Sequence of chain 1.B:
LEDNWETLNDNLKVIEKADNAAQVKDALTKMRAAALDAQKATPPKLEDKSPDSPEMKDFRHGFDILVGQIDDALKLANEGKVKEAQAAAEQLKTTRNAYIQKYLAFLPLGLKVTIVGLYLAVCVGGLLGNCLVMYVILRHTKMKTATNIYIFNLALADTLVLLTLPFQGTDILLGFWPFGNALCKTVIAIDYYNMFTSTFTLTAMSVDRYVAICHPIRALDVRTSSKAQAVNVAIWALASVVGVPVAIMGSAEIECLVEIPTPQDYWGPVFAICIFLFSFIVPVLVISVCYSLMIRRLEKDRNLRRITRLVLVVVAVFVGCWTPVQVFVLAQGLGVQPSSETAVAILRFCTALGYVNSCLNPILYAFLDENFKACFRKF

Binding-site contacts:
Ligand atom CAQ contacts residue ASP204 of chain 1.B at 3.1 Å.
Ligand atom CG contacts residue GLN181 of chain 1.B at 3.5 Å.
Ligand atom CBB contacts residue ILE293 of chain 1.B at 3.8 Å (hydrophobic).
Ligand atom CBF contacts residue ILE293 of chain 1.B at 3.6 Å (hydrophobic).
Ligand atom CAB contacts residue ASP204 of chain 1.B at 3.2 Å.
Ligand atom CAR contacts residue TYR383 of chain 1.B at 3.7 Å (hydrophobic).
Ligand atom CAB contacts residue ILE201 of chain 1.B at 4.0 Å (hydrophobic).
Ligand atom CBB contacts residue GLN354 of chain 1.B at 3.7 Å.
Ligand atom CAE contacts residue CYS274 of chain 1.B at 3.5 Å (hydrophobic).
Ligand atom CAE contacts residue ILE201 of chain 1.B at 4.1 Å (hydrophobic).
Ligand atom CAA contacts residue ILE201 of chain 1.B at 3.8 Å (hydrophobic).
Ligand atom CLBC contacts residue ASP204 of chain 1.B at 3.0 Å.
Ligand atom CAR contacts residue ASP204 of chain 1.B at 3.5 Å.
Ligand atom CAW contacts residue TRP350 of chain 1.B at 3.8 Å (hydrophobic).
Ligand atom CBF contacts residue MET208 of chain 1.B at 3.7 Å (hydrophobic).
Ligand atom CAC contacts residue ASP204 of chain 1.B at 3.7 Å.
Ligand atom CAV contacts residue ASP204 of chain 1.B at 3.5 Å.
Ligand atom CLAY contacts residue VAL357 of chain 1.B at 4.0 Å.
Ligand atom CAD contacts residue ILE201 of chain 1.B at 3.8 Å (hydrophobic).
Ligand atom CAW contacts residue ASP204 of chain 1.B at 3.6 Å.
Ligand atom CD contacts residue TRP190 of chain 1.B at 3.6 Å (hydrophobic).
Ligand atom CD contacts residue CYS274 of chain 1.B at 4.0 Å (hydrophobic).
Ligand atom CAR contacts residue THR379 of chain 1.B at 3.6 Å.
Ligand atom CLBC contacts residue TYR205 of chain 1.B at 3.2 Å.
Ligand atom CB contacts residue GLN181 of chain 1.B at 3.6 Å.
Ligand atom CLAY contacts residue GLN354 of chain 1.B at 3.7 Å.
Ligand atom N contacts residue CYS274 of chain 1.B at 4.1 Å.
Ligand atom CAQ contacts residue TYR383 of chain 1.B at 3.2 Å (hydrophobic).
Ligand atom CBB contacts residue MET208 of chain 1.B at 3.9 Å (hydrophobic).
Ligand atom CBD contacts residue TYR205 of chain 1.B at 3.8 Å (hydrophobic).
Ligand atom CAV contacts residue TRP350 of chain 1.B at 3.8 Å (hydrophobic).
Ligand atom NAS contacts residue ASP204 of chain 1.B at 2.7 Å (salt-bridge).
Ligand atom CD contacts residue ASP184 of chain 1.B at 3.5 Å.
Ligand atom CBE contacts residue MET208 of chain 1.B at 3.9 Å (hydrophobic).
Ligand atom NAO contacts residue GLN181 of chain 1.B at 3.4 Å (h-bond).
Ligand atom CBE contacts residue TYR205 of chain 1.B at 3.2 Å (hydrophobic).
Ligand atom CAU contacts residue ASP204 of chain 1.B at 3.6 Å.
Ligand atom CG contacts residue ASP184 of chain 1.B at 3.5 Å.
Ligand atom CBB contacts residue SER297 of chain 1.B at 4.1 Å.
Ligand atom CAT contacts residue ASP204 of chain 1.B at 3.3 Å.

A protein and the small-molecule ligand that binds it are described below.
Small molecule (SMILES): O=C(NCCCN1CCC(c2c(Cl)cccc2Cl)CC1)[C@H]1CCCN1Cc1ccccc1